Binding-site contacts:
Ligand atom C1 contacts residue ASN256 of chain 1.A at 1.4 Å.
Ligand atom C2 contacts residue ASN256 of chain 1.A at 2.5 Å.
Ligand atom C7 contacts residue ASN256 of chain 1.A at 3.9 Å.
Ligand atom N2 contacts residue ASN256 of chain 1.A at 2.9 Å (h-bond).
Ligand atom C5 contacts residue ASN256 of chain 1.A at 3.6 Å.
Ligand atom O7 contacts residue ASN256 of chain 1.A at 3.9 Å.
Ligand atom C3 contacts residue ASN256 of chain 1.A at 3.8 Å.
Ligand atom C7 contacts residue GLU255 of chain 1.A at 4.0 Å.
Ligand atom C8 contacts residue GLU255 of chain 1.A at 4.0 Å.
Ligand atom O5 contacts residue ASN256 of chain 1.A at 2.4 Å (h-bond).
Ligand atom C8 contacts residue LYS532 of chain 1.C at 4.2 Å.
Ligand atom N2 contacts residue LYS532 of chain 1.C at 4.0 Å.
Ligand atom O7 contacts residue GLU255 of chain 1.A at 3.3 Å.
Ligand atom C4 contacts residue ASN256 of chain 1.A at 4.3 Å.

The small molecule below binds the protein below.
Small molecule (SMILES): CC(=O)N[C@H]1[C@H](O[C@H]2[C@H](O)[C@@H](NC(C)=O)CO[C@@H]2CO)O[C@H](CO)[C@@H](O[C@@H]2O[C@H](CO[C@H]3O[C@H](CO)[C@@H](O)[C@H](O)[C@@H]3O)[C@@H](O)[C@H](O[C@H]3O[C@H](CO)[C@@H](O)[C@H](O)[C@@H]3O)[C@@H]2O)[C@@H]1O

Sequence of chain 1.A:
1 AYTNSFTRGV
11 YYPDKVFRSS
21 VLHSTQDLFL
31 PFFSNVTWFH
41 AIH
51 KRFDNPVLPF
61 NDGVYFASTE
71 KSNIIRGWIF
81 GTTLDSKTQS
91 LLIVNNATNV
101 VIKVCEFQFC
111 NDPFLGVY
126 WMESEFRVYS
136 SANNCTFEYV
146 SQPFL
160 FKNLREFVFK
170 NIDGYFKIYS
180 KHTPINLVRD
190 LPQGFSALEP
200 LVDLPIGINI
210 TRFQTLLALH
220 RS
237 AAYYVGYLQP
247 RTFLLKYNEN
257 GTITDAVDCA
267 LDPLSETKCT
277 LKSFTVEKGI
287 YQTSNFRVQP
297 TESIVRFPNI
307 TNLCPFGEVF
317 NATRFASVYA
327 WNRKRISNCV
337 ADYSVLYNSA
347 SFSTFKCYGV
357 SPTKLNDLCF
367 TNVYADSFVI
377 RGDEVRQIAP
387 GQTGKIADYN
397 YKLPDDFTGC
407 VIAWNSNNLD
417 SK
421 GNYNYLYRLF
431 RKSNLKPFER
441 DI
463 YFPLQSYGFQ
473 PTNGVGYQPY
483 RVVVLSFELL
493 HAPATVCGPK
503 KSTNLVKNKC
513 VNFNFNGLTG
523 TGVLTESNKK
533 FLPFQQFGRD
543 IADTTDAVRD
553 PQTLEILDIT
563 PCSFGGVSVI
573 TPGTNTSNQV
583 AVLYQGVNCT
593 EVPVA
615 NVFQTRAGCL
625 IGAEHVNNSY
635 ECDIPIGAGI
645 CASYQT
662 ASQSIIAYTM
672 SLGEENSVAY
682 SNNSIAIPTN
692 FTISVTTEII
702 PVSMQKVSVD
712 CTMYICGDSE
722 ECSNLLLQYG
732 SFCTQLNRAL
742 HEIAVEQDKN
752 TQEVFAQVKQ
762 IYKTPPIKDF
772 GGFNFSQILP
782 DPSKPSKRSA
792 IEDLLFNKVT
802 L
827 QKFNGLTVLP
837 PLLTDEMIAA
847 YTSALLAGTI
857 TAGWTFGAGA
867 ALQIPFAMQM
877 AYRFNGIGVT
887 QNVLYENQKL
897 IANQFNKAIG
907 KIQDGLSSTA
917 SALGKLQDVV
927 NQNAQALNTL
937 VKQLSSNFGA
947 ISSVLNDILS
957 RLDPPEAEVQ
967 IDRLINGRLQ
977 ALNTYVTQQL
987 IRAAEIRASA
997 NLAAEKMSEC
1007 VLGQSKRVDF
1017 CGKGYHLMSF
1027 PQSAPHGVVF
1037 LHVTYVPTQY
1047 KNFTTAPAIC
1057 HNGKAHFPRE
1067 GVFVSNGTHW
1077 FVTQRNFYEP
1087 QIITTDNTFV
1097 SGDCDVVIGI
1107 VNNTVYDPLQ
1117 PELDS

Sequence of chain 1.C:
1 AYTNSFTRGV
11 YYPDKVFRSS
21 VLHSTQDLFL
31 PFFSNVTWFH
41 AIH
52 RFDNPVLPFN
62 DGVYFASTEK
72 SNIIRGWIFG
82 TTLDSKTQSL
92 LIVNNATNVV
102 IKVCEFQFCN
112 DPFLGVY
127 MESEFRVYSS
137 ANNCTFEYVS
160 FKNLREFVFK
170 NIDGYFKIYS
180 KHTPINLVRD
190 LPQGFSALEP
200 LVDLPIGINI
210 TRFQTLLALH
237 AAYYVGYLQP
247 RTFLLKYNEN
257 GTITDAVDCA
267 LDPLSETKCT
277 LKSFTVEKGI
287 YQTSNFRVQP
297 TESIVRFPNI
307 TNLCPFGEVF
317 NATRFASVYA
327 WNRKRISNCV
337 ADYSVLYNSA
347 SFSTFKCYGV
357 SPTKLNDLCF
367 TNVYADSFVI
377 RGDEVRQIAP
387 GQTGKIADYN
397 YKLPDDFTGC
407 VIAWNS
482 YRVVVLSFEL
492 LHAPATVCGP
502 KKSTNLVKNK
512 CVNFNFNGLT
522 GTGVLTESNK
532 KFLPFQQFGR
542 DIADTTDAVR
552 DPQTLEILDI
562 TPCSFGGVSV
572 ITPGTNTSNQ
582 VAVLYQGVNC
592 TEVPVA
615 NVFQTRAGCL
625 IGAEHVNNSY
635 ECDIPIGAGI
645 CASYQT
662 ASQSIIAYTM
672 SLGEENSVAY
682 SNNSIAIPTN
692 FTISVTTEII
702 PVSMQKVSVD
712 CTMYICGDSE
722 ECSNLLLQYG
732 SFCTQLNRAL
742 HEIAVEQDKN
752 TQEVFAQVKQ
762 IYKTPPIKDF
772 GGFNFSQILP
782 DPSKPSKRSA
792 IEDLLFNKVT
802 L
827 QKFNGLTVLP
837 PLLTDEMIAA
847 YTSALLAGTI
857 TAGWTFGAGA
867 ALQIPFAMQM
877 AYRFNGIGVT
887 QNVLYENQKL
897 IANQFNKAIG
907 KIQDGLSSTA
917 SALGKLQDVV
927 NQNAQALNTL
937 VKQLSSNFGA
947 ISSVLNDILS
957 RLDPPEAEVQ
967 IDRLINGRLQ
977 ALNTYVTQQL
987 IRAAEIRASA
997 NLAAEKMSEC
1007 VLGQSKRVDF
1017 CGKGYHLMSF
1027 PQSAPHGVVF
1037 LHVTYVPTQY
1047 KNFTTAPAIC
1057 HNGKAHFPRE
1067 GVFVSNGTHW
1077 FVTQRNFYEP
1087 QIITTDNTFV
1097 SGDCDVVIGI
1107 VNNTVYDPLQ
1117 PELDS